The small molecule below binds the protein below.
Small molecule (SMILES): OC[C@H]1O[C@H](O[C@H]2[C@H](O)[C@@H](O)[C@@H](O[C@H]3[C@H](O)[C@@H](O)[C@@H](O[C@H]4[C@H](O)[C@@H](O)[C@@H](O[C@H]5[C@H](O)[C@@H](O)[C@@H](O)O[C@@H]5CO)O[C@@H]4CO)O[C@@H]3CO)O[C@@H]2CO)[C@H](O)[C@@H](O)[C@@H]1O

Sequence of chain 1.A:
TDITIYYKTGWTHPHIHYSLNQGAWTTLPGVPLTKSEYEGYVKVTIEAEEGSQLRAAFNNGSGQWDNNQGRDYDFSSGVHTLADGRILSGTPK

Binding-site contacts:
Ligand atom C5 contacts residue TRP34 of chain 1.A at 4.5 Å (hydrophobic).
Ligand atom O3 contacts residue TRP74 of chain 1.A at 3.9 Å.
Ligand atom C2 contacts residue TRP34 of chain 1.A at 4.0 Å (hydrophobic).
Ligand atom O3 contacts residue ASP81 of chain 1.A at 2.6 Å (salt-bridge).
Ligand atom C6 contacts residue HIS26 of chain 1.A at 3.5 Å.
Ligand atom C6 contacts residue TRP74 of chain 1.A at 3.8 Å (hydrophobic).
Ligand atom C2 contacts residue TRP74 of chain 1.A at 3.5 Å (hydrophobic).
Ligand atom C1 contacts residue TRP74 of chain 1.A at 4.0 Å (hydrophobic).
Ligand atom O5 contacts residue TRP74 of chain 1.A at 3.6 Å (h-bond).
Ligand atom C5 contacts residue HIS26 of chain 1.A at 4.0 Å.
Ligand atom O3 contacts residue ASN76 of chain 1.A at 2.5 Å (h-bond).
Ligand atom O3 contacts residue ALA66 of chain 1.A at 4.3 Å.
Ligand atom C4 contacts residue TRP74 of chain 1.A at 4.1 Å (hydrophobic).
Ligand atom C5 contacts residue TRP74 of chain 1.A at 4.2 Å (hydrophobic).
Ligand atom O2 contacts residue ASN76 of chain 1.A at 2.9 Å (h-bond).
Ligand atom O3 contacts residue TRP34 of chain 1.A at 4.3 Å.
Ligand atom O4 contacts residue TRP34 of chain 1.A at 4.4 Å.
Ligand atom C3 contacts residue ASN76 of chain 1.A at 3.4 Å.
Ligand atom O5 contacts residue HIS26 of chain 1.A at 3.2 Å (h-bond).
Ligand atom O2 contacts residue ALA66 of chain 1.A at 3.9 Å.
Ligand atom O2 contacts residue ARG64 of chain 1.A at 4.0 Å.
Ligand atom O6 contacts residue LEU37 of chain 1.A at 4.1 Å.
Ligand atom C6 contacts residue TRP34 of chain 1.A at 3.8 Å (hydrophobic).
Ligand atom O2 contacts residue ASP81 of chain 1.A at 2.6 Å (salt-bridge).
Ligand atom C6 contacts residue LEU37 of chain 1.A at 4.2 Å (hydrophobic).
Ligand atom C3 contacts residue TRP74 of chain 1.A at 4.2 Å (hydrophobic).
Ligand atom C1 contacts residue TRP34 of chain 1.A at 3.8 Å (hydrophobic).
Ligand atom O5 contacts residue TRP34 of chain 1.A at 4.2 Å.
Ligand atom O6 contacts residue TRP74 of chain 1.A at 4.4 Å.
Ligand atom C1 contacts residue HIS26 of chain 1.A at 4.0 Å.
Ligand atom C3 contacts residue TRP34 of chain 1.A at 4.2 Å (hydrophobic).
Ligand atom O6 contacts residue HIS26 of chain 1.A at 3.0 Å (h-bond).
Ligand atom O2 contacts residue TRP74 of chain 1.A at 4.0 Å.
Ligand atom C3 contacts residue ASP81 of chain 1.A at 3.6 Å.
Ligand atom C2 contacts residue ASP81 of chain 1.A at 3.3 Å.
Ligand atom C4 contacts residue TRP34 of chain 1.A at 3.6 Å (hydrophobic).
Ligand atom C2 contacts residue ALA66 of chain 1.A at 4.4 Å (hydrophobic).
Ligand atom C4 contacts residue ASP81 of chain 1.A at 4.5 Å.
Ligand atom O2 contacts residue TRP34 of chain 1.A at 4.2 Å.
Ligand atom C2 contacts residue ASN76 of chain 1.A at 3.6 Å.